Sequence of chain 1.E:
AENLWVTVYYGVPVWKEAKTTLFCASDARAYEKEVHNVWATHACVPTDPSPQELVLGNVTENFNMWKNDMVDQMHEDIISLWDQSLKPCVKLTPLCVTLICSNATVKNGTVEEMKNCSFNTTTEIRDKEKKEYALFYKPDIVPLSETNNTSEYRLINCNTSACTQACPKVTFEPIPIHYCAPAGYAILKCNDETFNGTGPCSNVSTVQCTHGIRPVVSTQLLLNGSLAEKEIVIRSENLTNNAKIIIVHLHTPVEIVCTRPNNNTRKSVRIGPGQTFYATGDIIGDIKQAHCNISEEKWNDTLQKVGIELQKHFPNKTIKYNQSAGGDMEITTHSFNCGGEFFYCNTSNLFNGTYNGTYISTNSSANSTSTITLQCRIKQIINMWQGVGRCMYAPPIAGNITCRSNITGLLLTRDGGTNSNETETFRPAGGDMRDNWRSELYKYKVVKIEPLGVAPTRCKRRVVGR

Binding-site contacts:
Ligand atom C6 contacts residue LYS52 of chain 1.H at 4.3 Å.
Ligand atom O5 contacts residue TYR33 of chain 1.H at 3.0 Å (h-bond).
Ligand atom O2 contacts residue VAL55 of chain 1.H at 4.0 Å.
Ligand atom O5 contacts residue ARG427 of chain 1.E at 4.5 Å.
Ligand atom C6 contacts residue TYR33 of chain 1.H at 4.0 Å (hydrophobic).
Ligand atom O6 contacts residue LEU104 of chain 1.H at 4.4 Å.
Ligand atom C6 contacts residue LEU104 of chain 1.H at 3.8 Å (hydrophobic).
Ligand atom O6 contacts residue PHE103 of chain 1.H at 3.8 Å.
Ligand atom O6 contacts residue TYR33 of chain 1.H at 2.9 Å (h-bond).
Ligand atom C1 contacts residue TYR33 of chain 1.H at 3.7 Å (hydrophobic).
Ligand atom C5 contacts residue ASN322 of chain 1.E at 4.0 Å.
Ligand atom O6 contacts residue LYS52 of chain 1.H at 3.5 Å (salt-bridge).
Ligand atom C6 contacts residue ARG427 of chain 1.E at 4.0 Å.
Ligand atom C2 contacts residue ASN322 of chain 1.E at 4.3 Å.
Ligand atom C5 contacts residue TYR33 of chain 1.H at 3.9 Å (hydrophobic).
Ligand atom C6 contacts residue ASN322 of chain 1.E at 4.2 Å.
Ligand atom O6 contacts residue ARG427 of chain 1.E at 2.9 Å (salt-bridge).
Ligand atom O5 contacts residue ASN322 of chain 1.E at 2.8 Å (h-bond).
Ligand atom C8 contacts residue NAG2 of chain 1.K at 4.5 Å.
Ligand atom O3 contacts residue ALA98 of chain 1.G at 4.2 Å.
Ligand atom C1 contacts residue ASN322 of chain 1.E at 2.9 Å.
Ligand atom O6 contacts residue ASN322 of chain 1.E at 3.5 Å (h-bond).

Sequence of chain 1.H:
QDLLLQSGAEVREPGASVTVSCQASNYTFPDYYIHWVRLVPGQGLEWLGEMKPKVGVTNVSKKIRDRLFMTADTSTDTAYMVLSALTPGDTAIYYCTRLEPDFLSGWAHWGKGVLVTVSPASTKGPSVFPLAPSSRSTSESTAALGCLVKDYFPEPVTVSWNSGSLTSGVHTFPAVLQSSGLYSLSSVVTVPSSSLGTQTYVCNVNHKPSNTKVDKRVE

Sequence of chain 1.G:
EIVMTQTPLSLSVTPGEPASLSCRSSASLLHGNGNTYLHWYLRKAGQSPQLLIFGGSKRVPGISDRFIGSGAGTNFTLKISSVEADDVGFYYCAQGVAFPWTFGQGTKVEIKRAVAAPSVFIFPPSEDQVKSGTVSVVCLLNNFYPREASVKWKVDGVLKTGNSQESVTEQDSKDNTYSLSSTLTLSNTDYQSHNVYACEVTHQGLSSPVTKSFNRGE

A small-molecule ligand and the protein it binds are described below.
Small molecule (SMILES): CC(=O)N[C@H]1[C@H](O[C@H]2[C@H](O)[C@@H](NC(C)=O)CO[C@@H]2CO)O[C@H](CO)[C@@H](O[C@@H]2O[C@H](CO[C@H]3O[C@H](CO[C@H]4O[C@H](CO)[C@@H](O)[C@H](O)[C@@H]4O)[C@@H](O)[C@H](O)[C@@H]3O)[C@@H](O)[C@H](O[C@H]3O[C@H](CO)[C@@H](O)[C@H](O)[C@@H]3O)[C@@H]2O)[C@@H]1O